Sequence of chain 1.D:
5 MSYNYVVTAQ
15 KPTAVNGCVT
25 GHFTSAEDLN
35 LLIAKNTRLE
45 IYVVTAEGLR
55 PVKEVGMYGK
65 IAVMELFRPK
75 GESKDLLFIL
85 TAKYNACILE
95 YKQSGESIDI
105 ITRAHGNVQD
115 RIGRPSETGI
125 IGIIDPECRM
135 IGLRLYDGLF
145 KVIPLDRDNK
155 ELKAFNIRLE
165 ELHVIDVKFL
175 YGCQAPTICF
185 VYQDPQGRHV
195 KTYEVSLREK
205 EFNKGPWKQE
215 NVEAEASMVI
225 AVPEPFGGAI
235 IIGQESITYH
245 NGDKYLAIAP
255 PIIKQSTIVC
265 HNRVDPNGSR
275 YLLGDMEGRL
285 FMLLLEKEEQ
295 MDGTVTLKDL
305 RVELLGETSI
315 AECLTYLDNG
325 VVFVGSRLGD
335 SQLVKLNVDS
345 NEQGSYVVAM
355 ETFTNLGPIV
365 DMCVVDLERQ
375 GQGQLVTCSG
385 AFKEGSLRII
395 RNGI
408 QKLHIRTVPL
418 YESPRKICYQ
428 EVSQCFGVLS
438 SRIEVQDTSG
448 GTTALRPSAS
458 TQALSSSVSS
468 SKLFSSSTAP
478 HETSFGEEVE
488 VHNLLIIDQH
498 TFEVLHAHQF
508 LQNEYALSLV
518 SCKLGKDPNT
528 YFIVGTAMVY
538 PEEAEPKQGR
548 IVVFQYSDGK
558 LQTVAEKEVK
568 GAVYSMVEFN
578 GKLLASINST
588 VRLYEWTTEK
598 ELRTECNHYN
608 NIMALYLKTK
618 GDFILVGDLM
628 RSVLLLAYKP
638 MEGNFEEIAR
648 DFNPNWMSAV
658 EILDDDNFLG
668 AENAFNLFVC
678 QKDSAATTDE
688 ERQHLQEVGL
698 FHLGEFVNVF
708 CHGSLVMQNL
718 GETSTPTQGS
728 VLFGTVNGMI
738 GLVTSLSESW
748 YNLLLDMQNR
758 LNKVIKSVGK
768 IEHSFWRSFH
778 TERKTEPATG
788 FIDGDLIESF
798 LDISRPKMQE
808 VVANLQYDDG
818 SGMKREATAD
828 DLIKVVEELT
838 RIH

This small molecule binds to this protein.
Small molecule (SMILES): CC[C@H](CO)Nc1nc(NCc2nc3cc(Cl)c(Cl)cc3[nH]2)c2ncn(-c3cnn(C)c3)c2n1

Sequence of chain 1.E:
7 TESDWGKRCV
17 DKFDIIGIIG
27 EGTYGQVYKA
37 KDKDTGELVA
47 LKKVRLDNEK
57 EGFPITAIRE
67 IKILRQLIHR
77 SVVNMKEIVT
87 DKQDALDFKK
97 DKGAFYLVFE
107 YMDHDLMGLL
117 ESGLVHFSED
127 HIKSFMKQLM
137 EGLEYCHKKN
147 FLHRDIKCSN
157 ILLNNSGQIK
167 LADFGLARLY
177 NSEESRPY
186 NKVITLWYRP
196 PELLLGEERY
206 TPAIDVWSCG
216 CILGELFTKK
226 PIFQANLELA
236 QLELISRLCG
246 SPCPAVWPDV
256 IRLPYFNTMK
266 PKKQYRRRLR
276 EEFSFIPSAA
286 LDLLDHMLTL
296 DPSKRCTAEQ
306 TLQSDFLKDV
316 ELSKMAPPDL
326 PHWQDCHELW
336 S

Binding-site contacts:
Ligand atom C19 contacts residue PHE105 of chain 1.E at 3.8 Å (hydrophobic).
Ligand atom C3 contacts residue ILE25 of chain 1.E at 3.3 Å (hydrophobic).
Ligand atom N1 contacts residue ARG628 of chain 1.D at 3.5 Å (salt-bridge).
Ligand atom CL2 contacts residue ARG628 of chain 1.D at 3.8 Å.
Ligand atom C4 contacts residue TYR107 of chain 1.E at 3.5 Å (hydrophobic).
Ligand atom N6 contacts residue TYR107 of chain 1.E at 3.6 Å.
Ligand atom C21 contacts residue ALA168 of chain 1.E at 3.7 Å (hydrophobic).
Ligand atom N6 contacts residue GLU106 of chain 1.E at 3.6 Å (salt-bridge).
Ligand atom C2 contacts residue ARG628 of chain 1.D at 3.7 Å.
Ligand atom N10 contacts residue ASP109 of chain 1.E at 3.4 Å (salt-bridge).
Ligand atom N7 contacts residue ALA46 of chain 1.E at 3.6 Å.
Ligand atom C5 contacts residue TYR107 of chain 1.E at 3.5 Å (hydrophobic).
Ligand atom C8 contacts residue MET108 of chain 1.E at 3.1 Å (hydrophobic).
Ligand atom CL2 contacts residue ARG647 of chain 1.D at 3.5 Å.
Ligand atom C17 contacts residue GLU106 of chain 1.E at 3.0 Å.
Ligand atom N2 contacts residue MET108 of chain 1.E at 2.8 Å (h-bond).
Ligand atom CL1 contacts residue ASN607 of chain 1.D at 3.5 Å.
Ligand atom C10 contacts residue LEU158 of chain 1.E at 3.7 Å (hydrophobic).
Ligand atom N3 contacts residue LEU158 of chain 1.E at 3.7 Å.
Ligand atom C12 contacts residue GLY26 of chain 1.E at 3.6 Å.
Ligand atom C15 contacts residue LEU158 of chain 1.E at 3.6 Å (hydrophobic).
Ligand atom C19 contacts residue LYS48 of chain 1.E at 3.8 Å.
Ligand atom C14 contacts residue ASP111 of chain 1.E at 3.4 Å.
Ligand atom C19 contacts residue ALA46 of chain 1.E at 3.6 Å (hydrophobic).
Ligand atom C17 contacts residue MET108 of chain 1.E at 3.8 Å (hydrophobic).
Ligand atom O1 contacts residue ASP111 of chain 1.E at 2.9 Å (salt-bridge).
Ligand atom C18 contacts residue PHE105 of chain 1.E at 3.8 Å (hydrophobic).
Ligand atom C7 contacts residue ARG628 of chain 1.D at 3.8 Å.
Ligand atom C3 contacts residue ARG628 of chain 1.D at 3.5 Å.
Ligand atom N7 contacts residue LEU158 of chain 1.E at 3.6 Å.
Ligand atom C17 contacts residue ALA46 of chain 1.E at 3.4 Å (hydrophobic).
Ligand atom C4 contacts residue ILE25 of chain 1.E at 3.8 Å (hydrophobic).
Ligand atom C6 contacts residue ARG628 of chain 1.D at 3.6 Å.
Ligand atom C8 contacts residue ASP109 of chain 1.E at 3.8 Å.
Ligand atom C8 contacts residue HIS110 of chain 1.E at 3.7 Å.
Ligand atom N6 contacts residue MET108 of chain 1.E at 3.0 Å (h-bond).
Ligand atom N2 contacts residue TYR107 of chain 1.E at 3.7 Å.
Ligand atom N10 contacts residue TYR107 of chain 1.E at 2.8 Å (h-bond).
Ligand atom C13 contacts residue VAL33 of chain 1.E at 3.7 Å (hydrophobic).
Ligand atom C21 contacts residue LEU158 of chain 1.E at 3.6 Å (hydrophobic).